Sequence of chain 1.L:
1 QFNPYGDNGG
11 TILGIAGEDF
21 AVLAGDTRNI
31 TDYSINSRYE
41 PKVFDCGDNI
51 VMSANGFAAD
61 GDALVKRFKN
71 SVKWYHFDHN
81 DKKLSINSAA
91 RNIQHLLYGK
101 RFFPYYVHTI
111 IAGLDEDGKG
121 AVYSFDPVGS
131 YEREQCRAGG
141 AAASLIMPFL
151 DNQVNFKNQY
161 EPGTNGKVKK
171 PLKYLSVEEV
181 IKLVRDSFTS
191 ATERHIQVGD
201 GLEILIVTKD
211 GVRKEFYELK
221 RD

Sequence of chain 1.K:
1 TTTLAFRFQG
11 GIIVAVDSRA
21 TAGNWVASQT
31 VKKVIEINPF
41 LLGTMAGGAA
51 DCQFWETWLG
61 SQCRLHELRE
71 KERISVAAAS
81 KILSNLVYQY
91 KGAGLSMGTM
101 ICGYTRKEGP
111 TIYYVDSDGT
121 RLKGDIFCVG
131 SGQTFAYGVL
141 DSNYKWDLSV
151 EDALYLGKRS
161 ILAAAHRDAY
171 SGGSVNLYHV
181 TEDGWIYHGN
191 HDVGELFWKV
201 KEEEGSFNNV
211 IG

The small molecule below binds the protein below.
Small molecule (SMILES): CC[C@H](C)[C@H](C(=O)O)[C@@H](O)C(=O)N[C@H](C(=O)N[C@H](C(=O)OCc1ccccc1)C(C)C)C(C)C

Binding-site contacts:
Ligand atom C24 contacts residue THR21 of chain 1.K at 4.1 Å.
Ligand atom O10 contacts residue THR1 of chain 1.K at 2.5 Å (h-bond).
Ligand atom C7 contacts residue MET45 of chain 1.K at 4.2 Å (hydrophobic).
Ligand atom C32 contacts residue PRO127 of chain 1.L at 4.0 Å (hydrophobic).
Ligand atom C7 contacts residue THR1 of chain 1.K at 3.7 Å.
Ligand atom C23 contacts residue ALA22 of chain 1.K at 3.5 Å (hydrophobic).
Ligand atom O3 contacts residue GLY47 of chain 1.K at 3.4 Å (h-bond).
Ligand atom C11 contacts residue THR1 of chain 1.K at 4.2 Å.
Ligand atom C9 contacts residue THR1 of chain 1.K at 2.6 Å.
Ligand atom C23 contacts residue THR21 of chain 1.K at 3.0 Å.
Ligand atom C30 contacts residue PRO127 of chain 1.L at 4.0 Å (hydrophobic).
Ligand atom C8 contacts residue GLY47 of chain 1.K at 3.2 Å.
Ligand atom C22 contacts residue THR21 of chain 1.K at 3.9 Å.
Ligand atom O3 contacts residue ALA46 of chain 1.K at 3.5 Å.
Ligand atom C5 contacts residue LYS33 of chain 1.K at 4.0 Å.
Ligand atom C31 contacts residue PRO127 of chain 1.L at 3.8 Å (hydrophobic).
Ligand atom C8 contacts residue GLY48 of chain 1.K at 4.2 Å.
Ligand atom O12 contacts residue ALA20 of chain 1.K at 3.4 Å.
Ligand atom C1 contacts residue LYS33 of chain 1.K at 4.0 Å.
Ligand atom O19 contacts residue GLY47 of chain 1.K at 4.2 Å.
Ligand atom C11 contacts residue THR21 of chain 1.K at 3.9 Å.
Ligand atom O3 contacts residue MET45 of chain 1.K at 4.2 Å.
Ligand atom N20 contacts residue THR21 of chain 1.K at 3.0 Å (h-bond).
Ligand atom C8 contacts residue ALA49 of chain 1.K at 3.8 Å (hydrophobic).
Ligand atom O12 contacts residue THR21 of chain 1.K at 2.8 Å (h-bond).
Ligand atom C21 contacts residue THR21 of chain 1.K at 4.0 Å.
Ligand atom C9 contacts residue ARG19 of chain 1.K at 4.3 Å.
Ligand atom C15 contacts residue THR21 of chain 1.K at 4.2 Å.
Ligand atom C6 contacts residue ALA20 of chain 1.K at 4.1 Å (hydrophobic).
Ligand atom C4 contacts residue THR1 of chain 1.K at 2.4 Å.
Ligand atom C14 contacts residue THR21 of chain 1.K at 3.2 Å.
Ligand atom N13 contacts residue THR21 of chain 1.K at 4.2 Å.
Ligand atom C8 contacts residue MET45 of chain 1.K at 4.2 Å (hydrophobic).
Ligand atom C1 contacts residue THR1 of chain 1.K at 1.3 Å.
Ligand atom C7 contacts residue LYS33 of chain 1.K at 3.9 Å.
Ligand atom C18 contacts residue THR21 of chain 1.K at 3.4 Å.
Ligand atom C5 contacts residue THR1 of chain 1.K at 3.2 Å.
Ligand atom O3 contacts residue THR1 of chain 1.K at 2.2 Å (h-bond).
Ligand atom C16 contacts residue THR21 of chain 1.K at 4.1 Å.
Ligand atom C8 contacts residue ALA46 of chain 1.K at 4.2 Å (hydrophobic).